The protein below binds the small molecule below.
Small molecule (SMILES): Nc1ncnc2c1ncn2[C@@H]1O[C@H](CO[P](=O)(O)O[P](=O)(O)NP(=O)(O)O)[C@@H](O)[C@H]1O

Sequence of chain 3.B:
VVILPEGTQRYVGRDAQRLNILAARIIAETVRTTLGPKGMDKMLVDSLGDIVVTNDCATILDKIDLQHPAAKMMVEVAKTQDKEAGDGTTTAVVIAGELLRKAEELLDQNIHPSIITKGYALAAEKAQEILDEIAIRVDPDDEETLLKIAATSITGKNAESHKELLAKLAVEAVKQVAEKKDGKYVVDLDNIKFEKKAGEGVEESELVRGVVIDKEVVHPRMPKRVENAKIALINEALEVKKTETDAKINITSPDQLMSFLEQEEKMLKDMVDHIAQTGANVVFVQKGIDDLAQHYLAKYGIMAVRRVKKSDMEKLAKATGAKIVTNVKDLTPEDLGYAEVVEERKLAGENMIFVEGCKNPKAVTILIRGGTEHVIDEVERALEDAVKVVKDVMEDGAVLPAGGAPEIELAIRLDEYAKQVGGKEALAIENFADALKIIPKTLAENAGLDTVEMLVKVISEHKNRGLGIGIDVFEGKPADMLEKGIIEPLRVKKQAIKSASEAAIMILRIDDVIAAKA

Binding-site contacts:
Ligand atom O4' contacts residue LEU451 of chain 3.B at 3.4 Å.
Ligand atom O2G contacts residue GLY96 of chain 3.B at 3.2 Å (h-bond).
Ligand atom O2B contacts residue GLY96 of chain 3.B at 3.4 Å.
Ligand atom O3A contacts residue LEU43 of chain 3.B at 3.5 Å.
Ligand atom O1A contacts residue THR42 of chain 3.B at 3.0 Å (h-bond).
Ligand atom PB contacts residue GLY96 of chain 3.B at 3.5 Å.
Ligand atom N3B contacts residue THR97 of chain 3.B at 2.9 Å (h-bond).
Ligand atom O1A contacts residue LEU43 of chain 3.B at 3.4 Å.
Ligand atom PG contacts residue THR97 of chain 3.B at 3.2 Å.
Ligand atom O2' contacts residue ALA410 of chain 3.B at 3.0 Å.
Ligand atom O3G contacts residue MG1 of chain 3.G at 2.2 Å.
Ligand atom O2B contacts residue THR98 of chain 3.B at 3.4 Å.
Ligand atom O1B contacts residue MG1 of chain 3.G at 3.1 Å.
Ligand atom C6 contacts residue PRO45 of chain 3.B at 3.4 Å (hydrophobic).
Ligand atom O3G contacts residue ASP95 of chain 3.B at 2.8 Å (salt-bridge).
Ligand atom PG contacts residue MG1 of chain 3.G at 3.6 Å.
Ligand atom N7 contacts residue THR163 of chain 3.B at 3.3 Å.
Ligand atom O2B contacts residue LEU43 of chain 3.B at 3.3 Å.
Ligand atom O2' contacts residue GLY411 of chain 3.B at 2.9 Å (h-bond).
Ligand atom O2G contacts residue ASP95 of chain 3.B at 3.6 Å.
Ligand atom C6 contacts residue ILE494 of chain 3.B at 3.5 Å (hydrophobic).
Ligand atom C5 contacts residue ILE494 of chain 3.B at 3.6 Å (hydrophobic).
Ligand atom N3B contacts residue THR98 of chain 3.B at 3.0 Å (h-bond).
Ligand atom O2G contacts residue THR97 of chain 3.B at 2.4 Å (h-bond).
Ligand atom PA contacts residue MG1 of chain 3.G at 3.5 Å.
Ligand atom O3G contacts residue GLY96 of chain 3.B at 3.6 Å.
Ligand atom C2 contacts residue ILE479 of chain 3.B at 3.4 Å (hydrophobic).
Ligand atom N6 contacts residue ILE494 of chain 3.B at 3.4 Å.
Ligand atom O1B contacts residue GLY96 of chain 3.B at 2.9 Å (h-bond).
Ligand atom C5 contacts residue PRO45 of chain 3.B at 3.3 Å (hydrophobic).
Ligand atom O5' contacts residue GLY44 of chain 3.B at 3.0 Å (h-bond).
Ligand atom N3B contacts residue GLY96 of chain 3.B at 3.2 Å (h-bond).
Ligand atom O1G contacts residue THR97 of chain 3.B at 3.3 Å (h-bond).
Ligand atom O2A contacts residue MG1 of chain 3.G at 2.2 Å.
Ligand atom O2B contacts residue THR99 of chain 3.B at 2.6 Å (h-bond).
Ligand atom O2G contacts residue GLY94 of chain 3.B at 3.6 Å (h-bond).
Ligand atom O1A contacts residue GLY44 of chain 3.B at 3.1 Å (h-bond).
Ligand atom O2' contacts residue GLU496 of chain 3.B at 3.2 Å (salt-bridge).
Ligand atom N3 contacts residue GLY411 of chain 3.B at 3.3 Å.
Ligand atom O4' contacts residue GLY44 of chain 3.B at 3.5 Å.